A small-molecule ligand and the protein it binds are described below.
Small molecule (SMILES): O=C(NC1CCCCC1)[C@H](C1CCCCC1)n1c(-c2ccc(-c3nnn[nH]3)cc2)nc2ccccc21

Binding-site contacts:
Ligand atom C20 contacts residue PHE90 of chain 1.A at 3.7 Å (hydrophobic).
Ligand atom N6 contacts residue LEU212 of chain 1.A at 3.5 Å.
Ligand atom C27 contacts residue MET89 of chain 1.A at 3.8 Å (hydrophobic).
Ligand atom N6 contacts residue MET211 of chain 1.A at 3.4 Å.
Ligand atom C1 contacts residue TYR130 of chain 1.A at 3.6 Å (hydrophobic).
Ligand atom C17 contacts residue SER93 of chain 1.A at 3.7 Å.
Ligand atom N3 contacts residue TYR130 of chain 1.A at 2.7 Å (h-bond).
Ligand atom C36 contacts residue SER116 of chain 1.A at 3.7 Å.
Ligand atom C12 contacts residue TYR130 of chain 1.A at 3.7 Å (hydrophobic).
Ligand atom C23 contacts residue ILE34 of chain 1.A at 3.7 Å (hydrophobic).
Ligand atom O16 contacts residue MET51 of chain 1.A at 3.4 Å.
Ligand atom N13 contacts residue SER93 of chain 1.A at 3.7 Å.
Ligand atom C24 contacts residue ILE113 of chain 1.A at 3.5 Å (hydrophobic).
Ligand atom C24 contacts residue TYR130 of chain 1.A at 3.8 Å (hydrophobic).
Ligand atom N11 contacts residue LEU48 of chain 1.A at 3.7 Å.
Ligand atom N6 contacts residue TRP215 of chain 1.A at 3.3 Å (h-bond).
Ligand atom C24 contacts residue SER93 of chain 1.A at 3.3 Å.
Ligand atom N7 contacts residue PHE90 of chain 1.A at 3.7 Å.
Ligand atom C18 contacts residue ILE118 of chain 1.A at 3.6 Å (hydrophobic).
Ligand atom N3 contacts residue SER93 of chain 1.A at 3.6 Å.
Ligand atom C19 contacts residue ILE118 of chain 1.A at 3.5 Å (hydrophobic).
Ligand atom C27 contacts residue SER93 of chain 1.A at 3.8 Å.
Ligand atom C34 contacts residue ILE96 of chain 1.A at 3.7 Å (hydrophobic).
Ligand atom C20 contacts residue LEU48 of chain 1.A at 3.7 Å (hydrophobic).
Ligand atom C12 contacts residue SER93 of chain 1.A at 3.7 Å.
Ligand atom C28 contacts residue SER93 of chain 1.A at 3.6 Å.
Ligand atom C30 contacts residue PHE97 of chain 1.A at 3.8 Å (hydrophobic).
Ligand atom N5 contacts residue LEU212 of chain 1.A at 3.3 Å.
Ligand atom C31 contacts residue ASN44 of chain 1.A at 3.6 Å.
Ligand atom N7 contacts residue HIS208 of chain 1.A at 3.5 Å.
Ligand atom C30 contacts residue SER93 of chain 1.A at 3.6 Å.
Ligand atom C30 contacts residue ILE113 of chain 1.A at 3.7 Å (hydrophobic).
Ligand atom C36 contacts residue ASN44 of chain 1.A at 3.8 Å.
Ligand atom N7 contacts residue MET89 of chain 1.A at 3.7 Å.
Ligand atom N11 contacts residue MET211 of chain 1.A at 3.4 Å.
Ligand atom N11 contacts residue TRP215 of chain 1.A at 2.9 Å (h-bond).
Ligand atom C8 contacts residue LEU48 of chain 1.A at 3.7 Å (hydrophobic).
Ligand atom C33 contacts residue HIS55 of chain 1.A at 3.6 Å.
Ligand atom C8 contacts residue MET211 of chain 1.A at 3.7 Å (hydrophobic).
Ligand atom N5 contacts residue HIS208 of chain 1.A at 3.0 Å.

Sequence of chain 1.A:
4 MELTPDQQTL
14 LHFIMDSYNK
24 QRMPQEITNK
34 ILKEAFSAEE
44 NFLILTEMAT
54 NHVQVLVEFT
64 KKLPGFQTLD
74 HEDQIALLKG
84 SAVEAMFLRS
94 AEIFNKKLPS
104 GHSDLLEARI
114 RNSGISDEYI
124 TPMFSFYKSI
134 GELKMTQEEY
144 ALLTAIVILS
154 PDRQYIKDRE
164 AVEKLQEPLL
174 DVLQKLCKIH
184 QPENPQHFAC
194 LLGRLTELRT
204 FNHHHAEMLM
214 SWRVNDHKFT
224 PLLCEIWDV